Sequence of chain 1.A:
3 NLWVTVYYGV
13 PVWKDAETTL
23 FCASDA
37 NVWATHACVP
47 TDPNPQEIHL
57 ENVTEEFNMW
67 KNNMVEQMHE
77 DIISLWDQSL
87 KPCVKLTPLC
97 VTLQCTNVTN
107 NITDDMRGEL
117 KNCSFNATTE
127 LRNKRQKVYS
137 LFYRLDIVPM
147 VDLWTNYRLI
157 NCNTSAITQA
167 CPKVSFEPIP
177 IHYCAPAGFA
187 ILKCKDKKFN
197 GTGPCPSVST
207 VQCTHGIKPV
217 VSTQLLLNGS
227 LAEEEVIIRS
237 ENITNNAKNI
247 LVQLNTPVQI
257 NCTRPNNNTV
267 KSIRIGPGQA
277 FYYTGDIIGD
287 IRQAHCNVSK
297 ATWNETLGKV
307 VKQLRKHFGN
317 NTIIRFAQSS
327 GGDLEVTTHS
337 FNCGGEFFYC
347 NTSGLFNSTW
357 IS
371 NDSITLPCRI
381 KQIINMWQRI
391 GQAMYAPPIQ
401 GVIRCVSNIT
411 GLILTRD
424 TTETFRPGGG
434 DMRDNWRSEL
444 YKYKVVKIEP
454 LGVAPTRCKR

This protein binds this small molecule.
Small molecule (SMILES): CC(=O)N[C@@H]1[C@@H](O)[C@H](O)[C@@H](CO)O[C@H]1O

Binding-site contacts:
Ligand atom C4 contacts residue ASN107 of chain 1.A at 4.4 Å.
Ligand atom O5 contacts residue ASN107 of chain 1.A at 2.5 Å (h-bond).
Ligand atom O7 contacts residue ASP286 of chain 1.A at 4.3 Å.
Ligand atom C1 contacts residue ASN107 of chain 1.A at 1.5 Å.
Ligand atom C7 contacts residue ASN107 of chain 1.A at 3.4 Å.
Ligand atom O7 contacts residue ASN107 of chain 1.A at 3.6 Å (h-bond).
Ligand atom N2 contacts residue ASN107 of chain 1.A at 2.9 Å (h-bond).
Ligand atom C2 contacts residue ASN107 of chain 1.A at 2.5 Å.
Ligand atom C3 contacts residue ASN107 of chain 1.A at 3.9 Å.
Ligand atom C5 contacts residue ASN107 of chain 1.A at 3.8 Å.